Sequence of chain 1.D:
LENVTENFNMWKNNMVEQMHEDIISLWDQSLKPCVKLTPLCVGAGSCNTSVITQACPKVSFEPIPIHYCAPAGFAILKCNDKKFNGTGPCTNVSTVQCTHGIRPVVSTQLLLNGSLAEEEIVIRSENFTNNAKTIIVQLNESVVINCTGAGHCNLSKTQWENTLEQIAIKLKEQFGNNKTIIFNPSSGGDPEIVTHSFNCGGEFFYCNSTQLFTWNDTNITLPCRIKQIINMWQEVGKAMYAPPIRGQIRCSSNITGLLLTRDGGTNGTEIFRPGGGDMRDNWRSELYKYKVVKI

Binding-site contacts:
Ligand atom C4 contacts residue ASN161 of chain 1.D at 4.0 Å.
Ligand atom C3 contacts residue ASN161 of chain 1.D at 3.4 Å.
Ligand atom N2 contacts residue ASN161 of chain 1.D at 2.5 Å (h-bond).
Ligand atom C8 contacts residue ARG265 of chain 1.D at 3.7 Å.
Ligand atom C2 contacts residue ASN161 of chain 1.D at 2.0 Å.
Ligand atom O6 contacts residue THR236 of chain 1.D at 3.0 Å (h-bond).
Ligand atom C1 contacts residue HIS159 of chain 1.D at 3.6 Å.
Ligand atom O7 contacts residue ASN161 of chain 1.D at 3.1 Å (h-bond).
Ligand atom C7 contacts residue ASN161 of chain 1.D at 3.1 Å.
Ligand atom O5 contacts residue ASN161 of chain 1.D at 2.4 Å (h-bond).
Ligand atom C8 contacts residue ASN161 of chain 1.D at 4.3 Å.
Ligand atom C5 contacts residue THR236 of chain 1.D at 4.4 Å.
Ligand atom O5 contacts residue HIS159 of chain 1.D at 4.3 Å.
Ligand atom C6 contacts residue THR236 of chain 1.D at 3.8 Å.
Ligand atom O3 contacts residue ASN161 of chain 1.D at 4.3 Å.
Ligand atom C1 contacts residue ASN161 of chain 1.D at 1.4 Å.
Ligand atom C5 contacts residue ASN161 of chain 1.D at 3.6 Å.
Ligand atom O5 contacts residue THR236 of chain 1.D at 3.8 Å.

The protein below binds the small molecule below.
Small molecule (SMILES): CC(=O)N[C@H]1[C@H](O[C@H]2[C@H](O)[C@@H](NC(C)=O)CO[C@@H]2CO)O[C@H](CO)[C@@H](O)[C@@H]1O